A protein and the small-molecule ligand that binds it are described below.
Small molecule (SMILES): O=c1ccn([C@@H]2O[C@H](CO[P](=O)(O)O[P](=O)(O)O[C@H]3O[C@H](CO)[C@@H](O)[C@H](O)[C@H]3O)[C@@H](O)[C@H]2O)c(=O)[nH]1

Binding-site contacts:
Ligand atom C3' contacts residue ASP111 of chain 1.A at 3.2 Å.
Ligand atom PB contacts residue MG1 of chain 1.I at 3.4 Å.
Ligand atom O6' contacts residue GLU198 of chain 1.A at 3.5 Å (salt-bridge).
Ligand atom PA contacts residue MG1 of chain 1.I at 3.1 Å.
Ligand atom O2C contacts residue THR28 of chain 1.A at 3.3 Å.
Ligand atom C6' contacts residue TRP90 of chain 1.A at 3.5 Å (hydrophobic).
Ligand atom C2C contacts residue HIS112 of chain 1.A at 3.5 Å.
Ligand atom O3C contacts residue HIS112 of chain 1.A at 3.3 Å (h-bond).
Ligand atom C4C contacts residue ASP111 of chain 1.A at 3.3 Å.
Ligand atom O4 contacts residue TYR29 of chain 1.A at 3.5 Å.
Ligand atom O2C contacts residue PRO27 of chain 1.A at 2.5 Å (h-bond).
Ligand atom O2C contacts residue HIS112 of chain 1.A at 3.2 Å (h-bond).
Ligand atom O1B contacts residue ASN230 of chain 1.A at 3.5 Å (h-bond).
Ligand atom O4 contacts residue GLY89 of chain 1.A at 3.2 Å.
Ligand atom O2' contacts residue HIS174 of chain 1.A at 3.1 Å.
Ligand atom O3' contacts residue PRO173 of chain 1.A at 3.1 Å.
Ligand atom N3 contacts residue TRP90 of chain 1.A at 3.1 Å (h-bond).
Ligand atom O2B contacts residue MG1 of chain 1.I at 2.3 Å.
Ligand atom O3C contacts residue PRO27 of chain 1.A at 2.5 Å (h-bond).
Ligand atom O4 contacts residue ASN87 of chain 1.A at 3.4 Å (h-bond).
Ligand atom O3C contacts residue ASP111 of chain 1.A at 3.2 Å (salt-bridge).
Ligand atom O2C contacts residue TYR29 of chain 1.A at 3.4 Å (h-bond).
Ligand atom O3' contacts residue ARG95 of chain 1.A at 3.2 Å (salt-bridge).
Ligand atom C1' contacts residue TRP224 of chain 1.A at 3.5 Å (hydrophobic).
Ligand atom O3A contacts residue MG1 of chain 1.I at 3.5 Å.
Ligand atom O1A contacts residue HIS112 of chain 1.A at 3.4 Å (h-bond).
Ligand atom O3' contacts residue ASP111 of chain 1.A at 3.1 Å (salt-bridge).
Ligand atom C2 contacts residue TRP90 of chain 1.A at 3.4 Å (hydrophobic).
Ligand atom N3 contacts residue ASP60 of chain 1.A at 3.2 Å (salt-bridge).
Ligand atom O4' contacts residue GLU198 of chain 1.A at 2.9 Å (salt-bridge).
Ligand atom C2C contacts residue PRO27 of chain 1.A at 3.4 Å (hydrophobic).
Ligand atom O4 contacts residue TRP90 of chain 1.A at 3.5 Å (h-bond).
Ligand atom C3C contacts residue HIS112 of chain 1.A at 3.4 Å.
Ligand atom O2B contacts residue ASN230 of chain 1.A at 3.0 Å (h-bond).
Ligand atom C3C contacts residue PRO27 of chain 1.A at 3.5 Å (hydrophobic).
Ligand atom N3 contacts residue TYR29 of chain 1.A at 3.5 Å.
Ligand atom O2' contacts residue ASP111 of chain 1.A at 3.2 Å (salt-bridge).
Ligand atom O2A contacts residue MG1 of chain 1.I at 2.0 Å.
Ligand atom O2A contacts residue ASP113 of chain 1.A at 2.9 Å (salt-bridge).
Ligand atom O2' contacts residue TRP224 of chain 1.A at 3.1 Å (h-bond).

Sequence of chain 1.A:
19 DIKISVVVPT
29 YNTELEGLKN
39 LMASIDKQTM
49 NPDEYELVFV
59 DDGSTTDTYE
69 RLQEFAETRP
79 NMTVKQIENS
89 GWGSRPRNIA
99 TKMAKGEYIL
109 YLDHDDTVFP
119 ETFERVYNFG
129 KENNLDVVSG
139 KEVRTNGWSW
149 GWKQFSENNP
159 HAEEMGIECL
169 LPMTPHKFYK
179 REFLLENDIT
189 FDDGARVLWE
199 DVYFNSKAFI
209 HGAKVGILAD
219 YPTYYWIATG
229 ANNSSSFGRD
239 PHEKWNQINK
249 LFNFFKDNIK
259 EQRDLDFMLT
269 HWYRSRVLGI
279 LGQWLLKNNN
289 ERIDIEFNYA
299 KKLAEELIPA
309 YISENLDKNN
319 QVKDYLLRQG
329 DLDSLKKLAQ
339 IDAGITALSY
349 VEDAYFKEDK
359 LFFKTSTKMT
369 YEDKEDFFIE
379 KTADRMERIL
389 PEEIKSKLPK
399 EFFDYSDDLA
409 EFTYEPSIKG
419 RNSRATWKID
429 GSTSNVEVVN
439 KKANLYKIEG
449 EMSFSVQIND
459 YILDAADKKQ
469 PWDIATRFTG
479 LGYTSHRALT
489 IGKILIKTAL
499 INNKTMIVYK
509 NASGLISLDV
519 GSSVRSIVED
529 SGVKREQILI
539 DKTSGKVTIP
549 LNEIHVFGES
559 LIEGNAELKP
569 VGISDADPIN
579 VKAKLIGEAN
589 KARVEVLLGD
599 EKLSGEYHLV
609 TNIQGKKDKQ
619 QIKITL